Binding-site contacts:
Ligand atom S7 contacts residue HIS91 of chain 1.A at 3.8 Å.
Ligand atom F26 contacts residue VAL119 of chain 1.A at 3.8 Å.
Ligand atom C31 contacts residue PRO201 of chain 1.A at 3.8 Å (hydrophobic).
Ligand atom C21 contacts residue ASN64 of chain 1.A at 3.8 Å.
Ligand atom F26 contacts residue LEU197 of chain 1.A at 3.1 Å.
Ligand atom C4 contacts residue HIS91 of chain 1.A at 3.3 Å.
Ligand atom F13 contacts residue THR199 of chain 1.A at 3.7 Å.
Ligand atom C24 contacts residue THR199 of chain 1.A at 3.7 Å.
Ligand atom O23 contacts residue ASN64 of chain 1.A at 2.8 Å (h-bond).
Ligand atom C5 contacts residue HIS91 of chain 1.A at 3.8 Å.
Ligand atom O9 contacts residue HIS117 of chain 1.A at 3.5 Å (h-bond).
Ligand atom O23 contacts residue GLN89 of chain 1.A at 3.3 Å (h-bond).
Ligand atom N10 contacts residue GLU104 of chain 1.A at 3.6 Å (salt-bridge).
Ligand atom N25 contacts residue GLN89 of chain 1.A at 3.8 Å.
Ligand atom S11 contacts residue GLN89 of chain 1.A at 3.8 Å.
Ligand atom C3 contacts residue THR199 of chain 1.A at 3.6 Å.
Ligand atom C2 contacts residue THR199 of chain 1.A at 3.6 Å.
Ligand atom O9 contacts residue TRP208 of chain 1.A at 3.8 Å.
Ligand atom F12 contacts residue HIS91 of chain 1.A at 3.0 Å.
Ligand atom C3 contacts residue ZN1 of chain 1.F at 3.4 Å.
Ligand atom C17 contacts residue ALA129 of chain 1.A at 3.7 Å (hydrophobic).
Ligand atom C3 contacts residue HIS91 of chain 1.A at 3.2 Å.
Ligand atom F12 contacts residue HIS93 of chain 1.A at 3.3 Å.
Ligand atom O8 contacts residue LEU197 of chain 1.A at 3.1 Å.
Ligand atom C18 contacts residue ALA129 of chain 1.A at 3.5 Å (hydrophobic).
Ligand atom O22 contacts residue GLN89 of chain 1.A at 3.4 Å (h-bond).
Ligand atom S7 contacts residue ZN1 of chain 1.F at 3.0 Å.
Ligand atom C30 contacts residue PRO200 of chain 1.A at 3.7 Å (hydrophobic).
Ligand atom N10 contacts residue ZN1 of chain 1.F at 2.3 Å.
Ligand atom N10 contacts residue HIS117 of chain 1.A at 3.3 Å (h-bond).
Ligand atom C4 contacts residue ZN1 of chain 1.F at 3.6 Å.
Ligand atom O8 contacts residue THR198 of chain 1.A at 3.2 Å (h-bond).
Ligand atom F12 contacts residue ZN1 of chain 1.F at 2.7 Å.
Ligand atom O9 contacts residue HIS91 of chain 1.A at 3.4 Å.
Ligand atom N10 contacts residue HIS93 of chain 1.A at 3.5 Å (h-bond).
Ligand atom N10 contacts residue THR198 of chain 1.A at 2.4 Å (h-bond).
Ligand atom F12 contacts residue THR199 of chain 1.A at 3.0 Å.
Ligand atom C24 contacts residue PRO200 of chain 1.A at 3.7 Å (hydrophobic).
Ligand atom O9 contacts residue ZN1 of chain 1.F at 3.1 Å.
Ligand atom O9 contacts residue VAL141 of chain 1.A at 3.7 Å.

This protein binds this small molecule.
Small molecule (SMILES): NS(=O)(=O)c1c(F)c(F)c(S(=O)(=O)CCc2ccccc2)c(NCc2ccccc2)c1F

Sequence of chain 1.A:
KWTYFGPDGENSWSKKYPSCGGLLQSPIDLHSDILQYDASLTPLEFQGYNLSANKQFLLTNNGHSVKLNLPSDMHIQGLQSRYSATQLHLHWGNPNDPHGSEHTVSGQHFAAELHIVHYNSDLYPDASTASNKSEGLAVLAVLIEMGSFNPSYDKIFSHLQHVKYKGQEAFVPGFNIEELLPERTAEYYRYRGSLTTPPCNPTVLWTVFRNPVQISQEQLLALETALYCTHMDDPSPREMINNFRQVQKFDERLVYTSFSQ